Sequence of chain 1.B:
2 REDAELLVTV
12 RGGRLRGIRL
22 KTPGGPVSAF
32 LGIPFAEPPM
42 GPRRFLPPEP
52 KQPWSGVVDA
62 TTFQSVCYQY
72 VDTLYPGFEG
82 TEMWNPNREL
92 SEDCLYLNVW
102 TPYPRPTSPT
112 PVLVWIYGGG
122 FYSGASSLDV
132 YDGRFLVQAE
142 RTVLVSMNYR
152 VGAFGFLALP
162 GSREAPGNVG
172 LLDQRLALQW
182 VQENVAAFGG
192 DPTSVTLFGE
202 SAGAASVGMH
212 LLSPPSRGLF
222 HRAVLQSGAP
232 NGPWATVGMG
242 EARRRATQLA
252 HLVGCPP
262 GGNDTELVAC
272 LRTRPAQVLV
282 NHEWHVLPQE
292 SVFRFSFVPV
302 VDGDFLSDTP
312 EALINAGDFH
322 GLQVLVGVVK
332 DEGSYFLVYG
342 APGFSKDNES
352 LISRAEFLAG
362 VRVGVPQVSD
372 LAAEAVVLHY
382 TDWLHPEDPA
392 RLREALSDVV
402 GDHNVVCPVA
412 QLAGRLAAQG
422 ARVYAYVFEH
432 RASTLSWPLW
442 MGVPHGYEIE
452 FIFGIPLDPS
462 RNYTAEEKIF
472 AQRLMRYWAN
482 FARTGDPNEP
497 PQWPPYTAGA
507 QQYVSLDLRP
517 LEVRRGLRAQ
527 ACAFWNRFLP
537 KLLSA

Binding-site contacts:
Ligand atom O2 contacts residue HIS446 of chain 1.B at 3.6 Å (h-bond).
Ligand atom O1 contacts residue SER202 of chain 1.B at 2.2 Å (h-bond).
Ligand atom P1 contacts residue ALA203 of chain 1.B at 3.6 Å.
Ligand atom O1 contacts residue GLY120 of chain 1.B at 2.9 Å (h-bond).
Ligand atom C1 contacts residue PHE296 of chain 1.B at 4.0 Å (hydrophobic).
Ligand atom C2 contacts residue GLY120 of chain 1.B at 4.0 Å.
Ligand atom O2 contacts residue GLY121 of chain 1.B at 4.2 Å.
Ligand atom C3 contacts residue TYR336 of chain 1.B at 4.1 Å (hydrophobic).
Ligand atom P1 contacts residue SER202 of chain 1.B at 1.3 Å.
Ligand atom C1 contacts residue GLY121 of chain 1.B at 4.0 Å.
Ligand atom P1 contacts residue HIS446 of chain 1.B at 3.6 Å.
Ligand atom P1 contacts residue GLY121 of chain 1.B at 3.9 Å.
Ligand atom C4 contacts residue GLY121 of chain 1.B at 3.4 Å.
Ligand atom O2 contacts residue PHE337 of chain 1.B at 4.0 Å.
Ligand atom C1 contacts residue SER202 of chain 1.B at 2.3 Å.
Ligand atom C4 contacts residue TYR123 of chain 1.B at 4.0 Å (hydrophobic).
Ligand atom O1 contacts residue GLY121 of chain 1.B at 2.7 Å (h-bond).
Ligand atom C1 contacts residue TRP235 of chain 1.B at 3.6 Å (hydrophobic).
Ligand atom C4 contacts residue PHE296 of chain 1.B at 4.0 Å (hydrophobic).
Ligand atom C2 contacts residue PHE337 of chain 1.B at 4.5 Å (hydrophobic).
Ligand atom C3 contacts residue HIS446 of chain 1.B at 3.9 Å.
Ligand atom C1 contacts residue PHE294 of chain 1.B at 3.7 Å (hydrophobic).
Ligand atom O2 contacts residue SER202 of chain 1.B at 2.5 Å (h-bond).
Ligand atom C4 contacts residue GLY120 of chain 1.B at 3.6 Å.
Ligand atom C2 contacts residue SER202 of chain 1.B at 3.6 Å.
Ligand atom O1 contacts residue GLY119 of chain 1.B at 3.9 Å.
Ligand atom C3 contacts residue PHE337 of chain 1.B at 3.9 Å (hydrophobic).
Ligand atom C1 contacts residue ALA203 of chain 1.B at 3.8 Å (hydrophobic).
Ligand atom C2 contacts residue GLY121 of chain 1.B at 3.9 Å.
Ligand atom P1 contacts residue GLY120 of chain 1.B at 4.1 Å.
Ligand atom O1 contacts residue ALA203 of chain 1.B at 3.2 Å (h-bond).
Ligand atom C2 contacts residue HIS446 of chain 1.B at 4.4 Å.

The protein below binds the small molecule below.
Small molecule (SMILES): CC(C)OP(C)(=O)O